Sequence of chain 1.C:
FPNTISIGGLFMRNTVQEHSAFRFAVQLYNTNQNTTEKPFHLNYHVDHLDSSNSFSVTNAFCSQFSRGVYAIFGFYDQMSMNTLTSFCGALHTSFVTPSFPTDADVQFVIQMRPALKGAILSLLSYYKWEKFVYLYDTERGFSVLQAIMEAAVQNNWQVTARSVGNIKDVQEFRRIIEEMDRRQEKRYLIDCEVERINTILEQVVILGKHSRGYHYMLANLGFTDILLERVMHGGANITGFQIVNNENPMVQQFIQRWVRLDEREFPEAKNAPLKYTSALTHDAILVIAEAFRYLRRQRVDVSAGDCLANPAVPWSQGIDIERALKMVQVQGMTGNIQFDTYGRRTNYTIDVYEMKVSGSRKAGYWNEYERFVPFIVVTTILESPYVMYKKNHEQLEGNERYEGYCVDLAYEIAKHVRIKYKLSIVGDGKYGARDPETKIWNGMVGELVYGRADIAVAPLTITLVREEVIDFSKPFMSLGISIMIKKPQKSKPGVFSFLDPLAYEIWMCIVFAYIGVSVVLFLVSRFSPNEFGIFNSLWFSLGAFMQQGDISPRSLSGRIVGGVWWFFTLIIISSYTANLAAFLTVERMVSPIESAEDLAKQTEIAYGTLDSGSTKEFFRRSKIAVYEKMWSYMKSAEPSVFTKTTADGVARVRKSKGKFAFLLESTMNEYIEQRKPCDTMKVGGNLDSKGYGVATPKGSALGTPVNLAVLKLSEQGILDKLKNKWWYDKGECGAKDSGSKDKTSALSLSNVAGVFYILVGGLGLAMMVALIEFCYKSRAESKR

A protein and the small-molecule ligand that binds it are described below.
Small molecule (SMILES): CC(=O)N[C@H]1[C@H](O[C@H]2[C@H](O)[C@@H](NC(C)=O)CO[C@@H]2CO)O[C@H](CO)[C@@H](O[C@@H]2O[C@H](CO)[C@@H](O)[C@H](O)[C@@H]2O)[C@@H]1O

Binding-site contacts:
Ligand atom C6 contacts residue THR59 of chain 1.C at 3.8 Å.
Ligand atom C2 contacts residue ASN57 of chain 1.C at 2.5 Å.
Ligand atom O6 contacts residue GLU60 of chain 1.C at 4.0 Å.
Ligand atom N2 contacts residue ASN57 of chain 1.C at 2.9 Å (h-bond).
Ligand atom C3 contacts residue ASN57 of chain 1.C at 3.8 Å.
Ligand atom O6 contacts residue THR59 of chain 1.C at 3.3 Å.
Ligand atom O5 contacts residue THR59 of chain 1.C at 3.9 Å.
Ligand atom C4 contacts residue ASN57 of chain 1.C at 4.3 Å.
Ligand atom C1 contacts residue ASN57 of chain 1.C at 1.4 Å.
Ligand atom C1 contacts residue THR59 of chain 1.C at 4.3 Å.
Ligand atom C5 contacts residue ASN57 of chain 1.C at 3.6 Å.
Ligand atom O7 contacts residue ASN57 of chain 1.C at 4.5 Å.
Ligand atom C8 contacts residue ASN57 of chain 1.C at 3.3 Å.
Ligand atom O5 contacts residue GLU60 of chain 1.C at 3.9 Å.
Ligand atom C6 contacts residue GLU60 of chain 1.C at 3.7 Å.
Ligand atom C7 contacts residue ASN57 of chain 1.C at 3.6 Å.
Ligand atom O5 contacts residue ASN57 of chain 1.C at 2.3 Å (h-bond).
Ligand atom C5 contacts residue THR59 of chain 1.C at 3.8 Å.